Sequence of chain 24.A:
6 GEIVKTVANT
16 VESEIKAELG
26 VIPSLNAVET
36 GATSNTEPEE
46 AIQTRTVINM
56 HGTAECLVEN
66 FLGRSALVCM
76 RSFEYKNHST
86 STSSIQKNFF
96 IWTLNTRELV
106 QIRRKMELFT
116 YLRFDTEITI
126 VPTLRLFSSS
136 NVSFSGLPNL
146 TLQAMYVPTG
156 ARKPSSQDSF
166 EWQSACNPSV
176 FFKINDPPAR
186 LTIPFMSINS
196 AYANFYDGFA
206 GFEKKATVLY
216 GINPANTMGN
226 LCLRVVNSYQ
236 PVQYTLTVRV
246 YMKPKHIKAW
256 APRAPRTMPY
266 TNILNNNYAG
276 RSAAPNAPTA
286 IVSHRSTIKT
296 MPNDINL

Sequence of chain 24.C:
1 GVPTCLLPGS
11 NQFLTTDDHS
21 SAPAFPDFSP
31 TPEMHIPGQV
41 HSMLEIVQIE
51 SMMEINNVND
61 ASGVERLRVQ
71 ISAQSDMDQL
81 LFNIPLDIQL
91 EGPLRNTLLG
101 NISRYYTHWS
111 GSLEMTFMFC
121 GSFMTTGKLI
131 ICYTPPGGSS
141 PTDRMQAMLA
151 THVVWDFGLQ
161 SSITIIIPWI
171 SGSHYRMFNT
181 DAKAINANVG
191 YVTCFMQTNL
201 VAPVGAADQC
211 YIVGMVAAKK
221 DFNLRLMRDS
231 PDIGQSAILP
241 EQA

The protein below binds the small molecule below.
Small molecule (SMILES): Cc1cc(CCCCCCCOc2ccc(C3=NCCO3)cc2)on1

Binding-site contacts:
Ligand atom C3 contacts residue TYR197 of chain 24.A at 3.7 Å (hydrophobic).
Ligand atom C6C contacts residue LEU99 of chain 24.A at 3.6 Å (hydrophobic).
Ligand atom C6B contacts residue ILE188 of chain 24.A at 3.7 Å (hydrophobic).
Ligand atom C5A contacts residue ALA149 of chain 24.A at 3.2 Å (hydrophobic).
Ligand atom C6C contacts residue ILE123 of chain 24.A at 3.6 Å (hydrophobic).
Ligand atom C4B contacts residue LEU226 of chain 24.A at 3.9 Å (hydrophobic).
Ligand atom O1 contacts residue MET223 of chain 24.A at 3.6 Å (h-bond).
Ligand atom O1 contacts residue TYR197 of chain 24.A at 3.9 Å.
Ligand atom O1A contacts residue ALA149 of chain 24.A at 3.7 Å.
Ligand atom O1B contacts residue LEU99 of chain 24.A at 3.1 Å.
Ligand atom C31 contacts residue ASN199 of chain 24.A at 3.4 Å.
Ligand atom C1B contacts residue LEU99 of chain 24.A at 3.9 Å (hydrophobic).
Ligand atom C5 contacts residue TYR197 of chain 24.A at 3.8 Å (hydrophobic).
Ligand atom C4A contacts residue LEU186 of chain 24.A at 3.9 Å (hydrophobic).
Ligand atom C2B contacts residue LEU226 of chain 24.A at 3.6 Å (hydrophobic).
Ligand atom C4C contacts residue THR121 of chain 24.A at 3.7 Å.
Ligand atom C3B contacts residue ILE123 of chain 24.A at 3.9 Å (hydrophobic).
Ligand atom C4 contacts residue TYR197 of chain 24.A at 3.6 Å (hydrophobic).
Ligand atom C2B contacts residue ILE123 of chain 24.A at 3.5 Å (hydrophobic).
Ligand atom C5B contacts residue ILE188 of chain 24.A at 3.6 Å (hydrophobic).
Ligand atom C4A contacts residue PRO173 of chain 24.A at 3.3 Å (hydrophobic).
Ligand atom N3A contacts residue TYR151 of chain 24.A at 3.3 Å.
Ligand atom C5A contacts residue VAL175 of chain 24.A at 3.9 Å (hydrophobic).
Ligand atom O1A contacts residue LEU226 of chain 24.A at 3.8 Å.
Ligand atom C3B contacts residue LEU226 of chain 24.A at 3.5 Å (hydrophobic).
Ligand atom N2 contacts residue ASN221 of chain 24.A at 3.9 Å.
Ligand atom C1C contacts residue TYR197 of chain 24.A at 3.7 Å (hydrophobic).
Ligand atom C5A contacts residue PRO173 of chain 24.A at 3.5 Å (hydrophobic).
Ligand atom C2A contacts residue LEU186 of chain 24.A at 3.7 Å (hydrophobic).
Ligand atom C7C contacts residue ILE123 of chain 24.A at 3.5 Å (hydrophobic).
Ligand atom C6C contacts residue TRP97 of chain 24.A at 3.9 Å (hydrophobic).
Ligand atom C4A contacts residue TYR151 of chain 24.A at 3.8 Å (hydrophobic).
Ligand atom C5C contacts residue THR101 of chain 24.A at 3.7 Å.
Ligand atom C7C contacts residue LEU99 of chain 24.A at 3.5 Å (hydrophobic).
Ligand atom C2C contacts residue THR101 of chain 24.A at 3.8 Å.
Ligand atom C5A contacts residue LEU186 of chain 24.A at 3.6 Å (hydrophobic).
Ligand atom O1B contacts residue TRP97 of chain 24.A at 3.6 Å.
Ligand atom C31 contacts residue TYR197 of chain 24.A at 3.7 Å (hydrophobic).
Ligand atom C5C contacts residue LEU99 of chain 24.A at 3.6 Å (hydrophobic).
Ligand atom O1A contacts residue LEU186 of chain 24.A at 3.7 Å.